Binding-site contacts:
Ligand atom C3 contacts residue ASN118 of chain 53.E at 3.8 Å.
Ligand atom C7 contacts residue ASP67 of chain 53.E at 4.3 Å.
Ligand atom C6 contacts residue THR120 of chain 53.E at 4.0 Å.
Ligand atom C5 contacts residue THR120 of chain 53.E at 4.5 Å.
Ligand atom O7 contacts residue SER66 of chain 53.E at 3.6 Å.
Ligand atom C8 contacts residue TYR90 of chain 53.E at 3.6 Å (hydrophobic).
Ligand atom N2 contacts residue ASN118 of chain 53.E at 2.9 Å (h-bond).
Ligand atom O5 contacts residue SER66 of chain 53.E at 4.3 Å.
Ligand atom C4 contacts residue ASN118 of chain 53.E at 4.2 Å.
Ligand atom C8 contacts residue ASP67 of chain 53.E at 4.0 Å.
Ligand atom C7 contacts residue TYR90 of chain 53.E at 4.2 Å (hydrophobic).
Ligand atom C8 contacts residue ASN118 of chain 53.E at 4.3 Å.
Ligand atom N2 contacts residue TYR90 of chain 53.E at 4.2 Å.
Ligand atom O6 contacts residue ASN118 of chain 53.E at 4.1 Å.
Ligand atom O7 contacts residue ASP67 of chain 53.E at 4.3 Å.
Ligand atom C5 contacts residue ASN118 of chain 53.E at 3.6 Å.
Ligand atom C1 contacts residue SER66 of chain 53.E at 4.4 Å.
Ligand atom C2 contacts residue ASN118 of chain 53.E at 2.5 Å.
Ligand atom C7 contacts residue ASN118 of chain 53.E at 3.3 Å.
Ligand atom O6 contacts residue PHE119 of chain 53.E at 3.2 Å (h-bond).
Ligand atom O6 contacts residue THR89 of chain 53.E at 3.8 Å.
Ligand atom O5 contacts residue THR120 of chain 53.E at 3.7 Å.
Ligand atom O6 contacts residue THR120 of chain 53.E at 3.5 Å (h-bond).
Ligand atom C1 contacts residue ASN118 of chain 53.E at 1.4 Å.
Ligand atom O7 contacts residue ASN118 of chain 53.E at 3.4 Å (h-bond).
Ligand atom O5 contacts residue ASN118 of chain 53.E at 2.4 Å (h-bond).

Sequence of chain 53.E:
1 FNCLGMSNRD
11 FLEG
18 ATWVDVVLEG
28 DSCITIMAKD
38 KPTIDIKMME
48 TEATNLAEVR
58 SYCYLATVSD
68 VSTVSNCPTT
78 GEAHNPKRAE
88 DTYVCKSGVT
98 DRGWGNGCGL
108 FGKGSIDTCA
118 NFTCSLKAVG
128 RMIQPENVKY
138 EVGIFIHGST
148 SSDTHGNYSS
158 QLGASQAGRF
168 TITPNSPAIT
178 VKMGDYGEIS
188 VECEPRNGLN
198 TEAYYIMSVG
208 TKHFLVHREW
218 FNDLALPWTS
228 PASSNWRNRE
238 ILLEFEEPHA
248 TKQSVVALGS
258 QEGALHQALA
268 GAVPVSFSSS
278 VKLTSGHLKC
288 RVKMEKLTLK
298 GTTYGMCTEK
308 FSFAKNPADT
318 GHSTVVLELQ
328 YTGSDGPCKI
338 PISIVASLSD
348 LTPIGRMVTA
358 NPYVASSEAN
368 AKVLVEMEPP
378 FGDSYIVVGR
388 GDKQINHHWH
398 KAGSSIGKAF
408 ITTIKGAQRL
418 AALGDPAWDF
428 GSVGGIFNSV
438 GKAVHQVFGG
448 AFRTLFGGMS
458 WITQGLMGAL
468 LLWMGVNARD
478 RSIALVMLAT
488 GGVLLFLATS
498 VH

A small-molecule ligand and the protein it binds are described below.
Small molecule (SMILES): CC(=O)N[C@@H]1[C@@H](O)[C@H](O)[C@@H](CO)O[C@H]1O